Binding-site contacts:
Ligand atom C7 contacts residue ASN379 of chain 1.B at 3.5 Å.
Ligand atom O7 contacts residue ASN379 of chain 1.B at 3.3 Å (h-bond).
Ligand atom O5 contacts residue ASN379 of chain 1.B at 2.6 Å (h-bond).
Ligand atom O7 contacts residue TYR378 of chain 1.B at 4.3 Å.
Ligand atom C1 contacts residue ILE382 of chain 1.B at 4.1 Å (hydrophobic).
Ligand atom O7 contacts residue ILE377 of chain 1.B at 3.7 Å.
Ligand atom N2 contacts residue ASN379 of chain 1.B at 3.2 Å (h-bond).
Ligand atom O7 contacts residue GLN375 of chain 1.B at 4.3 Å.
Ligand atom O6 contacts residue GLN375 of chain 1.B at 3.4 Å (h-bond).
Ligand atom C6 contacts residue TYR371 of chain 1.B at 4.0 Å (hydrophobic).
Ligand atom C1 contacts residue GLN375 of chain 1.B at 3.8 Å.
Ligand atom C6 contacts residue ILE382 of chain 1.B at 4.4 Å (hydrophobic).
Ligand atom C5 contacts residue ASN379 of chain 1.B at 3.5 Å.
Ligand atom O5 contacts residue ILE382 of chain 1.B at 3.6 Å.
Ligand atom C2 contacts residue ASN379 of chain 1.B at 2.5 Å.
Ligand atom C6 contacts residue ASN379 of chain 1.B at 3.6 Å.
Ligand atom C8 contacts residue VAL248 of chain 1.B at 4.2 Å (hydrophobic).
Ligand atom C8 contacts residue TYR378 of chain 1.B at 4.3 Å (hydrophobic).
Ligand atom C1 contacts residue ASN379 of chain 1.B at 1.4 Å.
Ligand atom C2 contacts residue GLN375 of chain 1.B at 4.3 Å.
Ligand atom C3 contacts residue ASN379 of chain 1.B at 3.8 Å.
Ligand atom C6 contacts residue GLN375 of chain 1.B at 3.7 Å.
Ligand atom O6 contacts residue TYR371 of chain 1.B at 3.8 Å.
Ligand atom C4 contacts residue ASN379 of chain 1.B at 4.0 Å.

Sequence of chain 1.B:
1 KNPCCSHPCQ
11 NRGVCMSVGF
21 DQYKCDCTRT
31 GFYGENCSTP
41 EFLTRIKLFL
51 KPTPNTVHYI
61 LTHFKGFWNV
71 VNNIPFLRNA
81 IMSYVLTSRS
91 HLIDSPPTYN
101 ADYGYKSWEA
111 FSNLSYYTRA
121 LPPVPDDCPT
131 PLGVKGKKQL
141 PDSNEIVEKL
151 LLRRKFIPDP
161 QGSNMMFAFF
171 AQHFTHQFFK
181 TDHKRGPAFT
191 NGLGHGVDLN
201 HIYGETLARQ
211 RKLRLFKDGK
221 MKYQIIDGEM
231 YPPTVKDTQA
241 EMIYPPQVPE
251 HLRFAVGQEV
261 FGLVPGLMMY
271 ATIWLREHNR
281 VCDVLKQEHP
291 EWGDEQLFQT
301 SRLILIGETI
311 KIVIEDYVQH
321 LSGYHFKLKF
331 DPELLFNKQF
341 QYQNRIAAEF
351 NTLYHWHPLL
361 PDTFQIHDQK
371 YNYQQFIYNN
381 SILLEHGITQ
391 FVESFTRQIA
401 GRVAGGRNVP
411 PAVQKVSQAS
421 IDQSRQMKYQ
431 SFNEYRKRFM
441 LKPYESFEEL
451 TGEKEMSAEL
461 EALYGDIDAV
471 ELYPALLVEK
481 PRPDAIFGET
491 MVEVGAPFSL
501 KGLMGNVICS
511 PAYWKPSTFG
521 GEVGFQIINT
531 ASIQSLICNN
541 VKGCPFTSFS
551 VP

This small molecule binds to this protein.
Small molecule (SMILES): CC(=O)N[C@@H]1[C@@H](O)[C@H](O)[C@@H](CO)O[C@H]1O